Binding-site contacts:
Ligand atom O10 contacts residue VAL79 of chain 1.A at 3.4 Å.
Ligand atom C30 contacts residue LEU386 of chain 1.A at 4.1 Å (hydrophobic).
Ligand atom C35 contacts residue PHE286 of chain 1.A at 4.0 Å (hydrophobic).
Ligand atom C26 contacts residue LEU386 of chain 1.A at 4.1 Å (hydrophobic).
Ligand atom O8 contacts residue HEM1 of chain 1.B at 3.5 Å (h-bond).
Ligand atom C7 contacts residue VAL233 of chain 1.A at 4.1 Å (hydrophobic).
Ligand atom O7 contacts residue LEU386 of chain 1.A at 3.5 Å.
Ligand atom C8 contacts residue PHE168 of chain 1.A at 4.1 Å (hydrophobic).
Ligand atom C34 contacts residue HEM1 of chain 1.B at 3.5 Å.
Ligand atom C37 contacts residue PHE286 of chain 1.A at 4.2 Å (hydrophobic).
Ligand atom C32 contacts residue HEM1 of chain 1.B at 3.2 Å.
Ligand atom O10 contacts residue LEU84 of chain 1.A at 3.5 Å.
Ligand atom C32 contacts residue SER238 of chain 1.A at 3.6 Å.
Ligand atom C29 contacts residue ALA234 of chain 1.A at 4.0 Å (hydrophobic).
Ligand atom C23 contacts residue ARG75 of chain 1.A at 3.6 Å.
Ligand atom C18 contacts residue MET78 of chain 1.A at 3.8 Å (hydrophobic).
Ligand atom C32 contacts residue LEU386 of chain 1.A at 3.7 Å (hydrophobic).
Ligand atom C22 contacts residue ARG75 of chain 1.A at 3.9 Å.
Ligand atom C15 contacts residue LYS80 of chain 1.A at 3.6 Å.
Ligand atom C27 contacts residue LEU386 of chain 1.A at 3.8 Å (hydrophobic).
Ligand atom C27 contacts residue GLY384 of chain 1.A at 3.1 Å.
Ligand atom C7 contacts residue PHE168 of chain 1.A at 4.0 Å (hydrophobic).
Ligand atom C19 contacts residue MET78 of chain 1.A at 3.7 Å (hydrophobic).
Ligand atom C18 contacts residue GLU77 of chain 1.A at 3.8 Å.
Ligand atom C21 contacts residue ARG75 of chain 1.A at 3.8 Å.
Ligand atom C15 contacts residue GLY81 of chain 1.A at 3.9 Å.
Ligand atom O6 contacts residue ARG75 of chain 1.A at 4.0 Å.
Ligand atom O4 contacts residue GLU77 of chain 1.A at 3.8 Å.
Ligand atom C35 contacts residue LEU84 of chain 1.A at 4.1 Å (hydrophobic).
Ligand atom O11 contacts residue LEU386 of chain 1.A at 4.1 Å.
Ligand atom C7 contacts residue TYR187 of chain 1.A at 4.0 Å (hydrophobic).
Ligand atom C31 contacts residue LEU386 of chain 1.A at 3.7 Å (hydrophobic).
Ligand atom O5 contacts residue ARG75 of chain 1.A at 3.7 Å.
Ligand atom C22 contacts residue GLU77 of chain 1.A at 4.0 Å.
Ligand atom C27 contacts residue ARG75 of chain 1.A at 3.7 Å.
Ligand atom C1 contacts residue ALA234 of chain 1.A at 3.8 Å (hydrophobic).
Ligand atom C24 contacts residue ARG75 of chain 1.A at 3.7 Å.
Ligand atom C19 contacts residue GLU77 of chain 1.A at 4.1 Å.
Ligand atom O5 contacts residue GLU77 of chain 1.A at 3.9 Å.
Ligand atom C2 contacts residue ALA234 of chain 1.A at 3.9 Å (hydrophobic).

Sequence of chain 1.A:
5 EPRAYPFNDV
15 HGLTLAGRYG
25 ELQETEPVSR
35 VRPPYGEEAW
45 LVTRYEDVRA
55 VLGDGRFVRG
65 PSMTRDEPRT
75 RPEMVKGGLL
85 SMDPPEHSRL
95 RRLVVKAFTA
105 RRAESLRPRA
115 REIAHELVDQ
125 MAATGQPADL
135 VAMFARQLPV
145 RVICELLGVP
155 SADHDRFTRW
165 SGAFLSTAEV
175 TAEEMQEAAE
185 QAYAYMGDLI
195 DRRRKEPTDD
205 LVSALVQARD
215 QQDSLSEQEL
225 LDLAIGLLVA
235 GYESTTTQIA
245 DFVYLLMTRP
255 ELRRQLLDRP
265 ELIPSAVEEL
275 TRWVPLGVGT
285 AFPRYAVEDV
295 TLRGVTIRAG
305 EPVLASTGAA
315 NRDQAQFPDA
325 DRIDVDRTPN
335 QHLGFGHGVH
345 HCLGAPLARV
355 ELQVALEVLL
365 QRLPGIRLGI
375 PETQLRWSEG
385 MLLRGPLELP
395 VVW

A small-molecule ligand and the protein it binds are described below.
Small molecule (SMILES): CC[C@H]1OC(=O)/C=C/[C@H](C)[C@@H](O[C@@H]2O[C@H](C)C[C@H](N(C)C)[C@H]2O)[C@@H](C)C[C@@H](C)C(=O)/C=C/C=C/[C@@H]1CO[C@@H]1O[C@H](C)[C@@H](O)[C@@H](OC)[C@H]1OC